Binding-site contacts:
Ligand atom O7 contacts residue MET43 of chain 1.A at 3.1 Å.
Ligand atom N2 contacts residue ASN136 of chain 1.A at 3.6 Å.
Ligand atom O6 contacts residue ASN136 of chain 1.A at 4.3 Å.
Ligand atom C7 contacts residue ASN136 of chain 1.A at 4.3 Å.
Ligand atom C2 contacts residue ASN136 of chain 1.A at 3.8 Å.
Ligand atom O1 contacts residue ASN136 of chain 1.A at 2.9 Å (h-bond).
Ligand atom C1 contacts residue ASN136 of chain 1.A at 2.8 Å.
Ligand atom C7 contacts residue MET43 of chain 1.A at 4.1 Å (hydrophobic).
Ligand atom C5 contacts residue ASN136 of chain 1.A at 4.4 Å.
Ligand atom O4 contacts residue GLU40 of chain 1.A at 3.8 Å.
Ligand atom O6 contacts residue GLU40 of chain 1.A at 3.2 Å (salt-bridge).
Ligand atom O5 contacts residue GLU40 of chain 1.A at 2.7 Å (salt-bridge).
Ligand atom C1 contacts residue GLU40 of chain 1.A at 3.4 Å.
Ligand atom C6 contacts residue GLU40 of chain 1.A at 4.0 Å.
Ligand atom C3 contacts residue GLU40 of chain 1.A at 3.2 Å.
Ligand atom C5 contacts residue GLU40 of chain 1.A at 3.7 Å.
Ligand atom C2 contacts residue GLU40 of chain 1.A at 3.6 Å.
Ligand atom O3 contacts residue GLU40 of chain 1.A at 2.9 Å (salt-bridge).
Ligand atom C4 contacts residue GLU40 of chain 1.A at 2.8 Å.
Ligand atom O5 contacts residue ASN136 of chain 1.A at 3.0 Å (h-bond).
Ligand atom O7 contacts residue ASN136 of chain 1.A at 4.0 Å.

Sequence of chain 1.A:
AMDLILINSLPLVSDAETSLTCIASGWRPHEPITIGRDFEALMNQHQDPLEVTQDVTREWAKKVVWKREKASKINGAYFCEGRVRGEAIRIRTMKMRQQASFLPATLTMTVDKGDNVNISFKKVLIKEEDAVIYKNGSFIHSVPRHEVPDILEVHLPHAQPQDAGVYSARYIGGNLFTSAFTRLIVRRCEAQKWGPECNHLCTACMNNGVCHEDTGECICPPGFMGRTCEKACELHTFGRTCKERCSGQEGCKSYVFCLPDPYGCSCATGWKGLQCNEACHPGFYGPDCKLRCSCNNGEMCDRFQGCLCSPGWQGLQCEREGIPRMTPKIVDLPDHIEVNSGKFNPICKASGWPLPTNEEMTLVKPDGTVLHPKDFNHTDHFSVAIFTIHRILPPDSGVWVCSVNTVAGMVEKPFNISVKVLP

This protein binds this small molecule.
Small molecule (SMILES): CC(=O)N[C@@H]1[C@@H](O)[C@H](O)[C@@H](CO)O[C@@H]1O